Sequence of chain 1.A:
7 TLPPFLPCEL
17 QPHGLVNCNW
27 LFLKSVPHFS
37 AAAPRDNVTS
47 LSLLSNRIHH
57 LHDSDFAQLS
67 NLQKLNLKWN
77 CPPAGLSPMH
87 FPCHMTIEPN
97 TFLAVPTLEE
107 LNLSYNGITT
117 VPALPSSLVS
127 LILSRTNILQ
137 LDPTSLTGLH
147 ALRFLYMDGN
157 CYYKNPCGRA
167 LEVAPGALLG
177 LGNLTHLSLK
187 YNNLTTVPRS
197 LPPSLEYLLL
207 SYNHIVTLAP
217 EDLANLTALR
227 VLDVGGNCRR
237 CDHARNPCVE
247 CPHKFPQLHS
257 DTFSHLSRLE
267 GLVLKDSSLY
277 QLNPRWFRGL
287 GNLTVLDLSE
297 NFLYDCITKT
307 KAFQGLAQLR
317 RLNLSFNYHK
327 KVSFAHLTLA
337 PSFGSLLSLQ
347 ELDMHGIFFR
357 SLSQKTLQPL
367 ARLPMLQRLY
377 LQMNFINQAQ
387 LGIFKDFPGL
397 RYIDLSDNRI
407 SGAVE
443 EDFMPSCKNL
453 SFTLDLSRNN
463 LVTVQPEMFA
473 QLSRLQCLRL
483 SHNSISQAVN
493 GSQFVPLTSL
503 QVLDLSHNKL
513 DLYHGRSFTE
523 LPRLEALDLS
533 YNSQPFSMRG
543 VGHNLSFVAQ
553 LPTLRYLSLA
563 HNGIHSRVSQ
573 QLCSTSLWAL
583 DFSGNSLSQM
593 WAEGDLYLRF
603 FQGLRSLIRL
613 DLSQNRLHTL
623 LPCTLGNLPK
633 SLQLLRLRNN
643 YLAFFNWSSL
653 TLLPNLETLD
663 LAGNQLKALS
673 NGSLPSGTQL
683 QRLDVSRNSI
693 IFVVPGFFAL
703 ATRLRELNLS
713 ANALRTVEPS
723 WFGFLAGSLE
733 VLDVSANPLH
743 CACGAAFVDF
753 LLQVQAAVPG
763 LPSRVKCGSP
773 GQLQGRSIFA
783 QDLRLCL

Binding-site contacts:
Ligand atom C8 contacts residue TYR158 of chain 1.A at 3.6 Å (hydrophobic).
Ligand atom C4 contacts residue GLY164 of chain 1.A at 3.7 Å.
Ligand atom O5 contacts residue ASN189 of chain 1.A at 2.4 Å (h-bond).
Ligand atom O7 contacts residue CYS157 of chain 1.A at 3.5 Å (h-bond).
Ligand atom C7 contacts residue ASN189 of chain 1.A at 3.6 Å.
Ligand atom N2 contacts residue ASN189 of chain 1.A at 2.8 Å (h-bond).
Ligand atom O7 contacts residue CYS163 of chain 1.A at 3.0 Å (h-bond).
Ligand atom O7 contacts residue ASN189 of chain 1.A at 4.1 Å.
Ligand atom C7 contacts residue CYS157 of chain 1.A at 3.9 Å (hydrophobic).
Ligand atom C7 contacts residue CYS163 of chain 1.A at 4.0 Å (hydrophobic).
Ligand atom O7 contacts residue ARG165 of chain 1.A at 4.3 Å.
Ligand atom C2 contacts residue ASN189 of chain 1.A at 2.4 Å.
Ligand atom O7 contacts residue GLY164 of chain 1.A at 3.0 Å (h-bond).
Ligand atom C1 contacts residue ARG165 of chain 1.A at 4.0 Å.
Ligand atom C1 contacts residue ASN189 of chain 1.A at 1.4 Å.
Ligand atom O3 contacts residue GLY164 of chain 1.A at 4.0 Å.
Ligand atom C7 contacts residue PRO162 of chain 1.A at 4.2 Å (hydrophobic).
Ligand atom C5 contacts residue ASN189 of chain 1.A at 3.6 Å.
Ligand atom C8 contacts residue CYS157 of chain 1.A at 4.5 Å (hydrophobic).
Ligand atom C8 contacts residue CYS163 of chain 1.A at 4.5 Å (hydrophobic).
Ligand atom C3 contacts residue ASN189 of chain 1.A at 3.8 Å.
Ligand atom C3 contacts residue GLY164 of chain 1.A at 4.3 Å.
Ligand atom O7 contacts residue PRO162 of chain 1.A at 3.7 Å.
Ligand atom C8 contacts residue PRO162 of chain 1.A at 3.7 Å (hydrophobic).
Ligand atom C7 contacts residue GLY164 of chain 1.A at 4.2 Å.
Ligand atom O5 contacts residue ARG165 of chain 1.A at 3.8 Å.
Ligand atom C2 contacts residue ARG165 of chain 1.A at 4.1 Å.
Ligand atom C4 contacts residue ASN189 of chain 1.A at 4.2 Å.
Ligand atom C4 contacts residue ARG165 of chain 1.A at 4.3 Å.
Ligand atom C8 contacts residue TYR159 of chain 1.A at 4.3 Å (hydrophobic).
Ligand atom O6 contacts residue ARG165 of chain 1.A at 3.9 Å.
Ligand atom O4 contacts residue GLY164 of chain 1.A at 4.2 Å.
Ligand atom O5 contacts residue ALA166 of chain 1.A at 4.2 Å.
Ligand atom C2 contacts residue GLY164 of chain 1.A at 4.2 Å.
Ligand atom O6 contacts residue GLY164 of chain 1.A at 4.0 Å.

The small molecule below binds the protein below.
Small molecule (SMILES): CC(=O)N[C@@H]1[C@@H](O)[C@H](O)[C@@H](CO)O[C@H]1O